Sequence of chain 1.C:
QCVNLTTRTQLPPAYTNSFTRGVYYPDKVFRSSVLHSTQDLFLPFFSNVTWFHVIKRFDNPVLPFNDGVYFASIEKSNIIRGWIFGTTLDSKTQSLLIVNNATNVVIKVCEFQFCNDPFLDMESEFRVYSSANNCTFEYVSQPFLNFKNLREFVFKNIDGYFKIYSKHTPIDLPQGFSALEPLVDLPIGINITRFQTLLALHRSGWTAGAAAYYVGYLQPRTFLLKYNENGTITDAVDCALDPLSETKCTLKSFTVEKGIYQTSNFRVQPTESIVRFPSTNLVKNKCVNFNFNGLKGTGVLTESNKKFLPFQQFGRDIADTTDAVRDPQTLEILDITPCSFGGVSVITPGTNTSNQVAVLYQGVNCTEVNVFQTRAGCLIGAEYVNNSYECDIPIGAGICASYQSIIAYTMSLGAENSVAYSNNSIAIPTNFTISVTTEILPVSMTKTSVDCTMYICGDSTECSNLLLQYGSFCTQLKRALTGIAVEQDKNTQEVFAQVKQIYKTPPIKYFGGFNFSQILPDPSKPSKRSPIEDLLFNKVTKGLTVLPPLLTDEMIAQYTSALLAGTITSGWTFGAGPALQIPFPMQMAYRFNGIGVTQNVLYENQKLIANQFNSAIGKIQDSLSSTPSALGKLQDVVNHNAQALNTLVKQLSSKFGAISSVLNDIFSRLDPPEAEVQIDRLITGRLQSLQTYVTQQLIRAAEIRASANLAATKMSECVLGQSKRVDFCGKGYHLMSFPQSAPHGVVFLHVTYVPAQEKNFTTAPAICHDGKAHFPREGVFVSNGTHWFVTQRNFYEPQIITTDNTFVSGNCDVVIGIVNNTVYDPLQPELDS

The small molecule below binds the protein below.
Small molecule (SMILES): CC(=O)N[C@@H]1[C@@H](O)[C@H](O)[C@@H](CO)O[C@H]1O

Sequence of chain 1.B:
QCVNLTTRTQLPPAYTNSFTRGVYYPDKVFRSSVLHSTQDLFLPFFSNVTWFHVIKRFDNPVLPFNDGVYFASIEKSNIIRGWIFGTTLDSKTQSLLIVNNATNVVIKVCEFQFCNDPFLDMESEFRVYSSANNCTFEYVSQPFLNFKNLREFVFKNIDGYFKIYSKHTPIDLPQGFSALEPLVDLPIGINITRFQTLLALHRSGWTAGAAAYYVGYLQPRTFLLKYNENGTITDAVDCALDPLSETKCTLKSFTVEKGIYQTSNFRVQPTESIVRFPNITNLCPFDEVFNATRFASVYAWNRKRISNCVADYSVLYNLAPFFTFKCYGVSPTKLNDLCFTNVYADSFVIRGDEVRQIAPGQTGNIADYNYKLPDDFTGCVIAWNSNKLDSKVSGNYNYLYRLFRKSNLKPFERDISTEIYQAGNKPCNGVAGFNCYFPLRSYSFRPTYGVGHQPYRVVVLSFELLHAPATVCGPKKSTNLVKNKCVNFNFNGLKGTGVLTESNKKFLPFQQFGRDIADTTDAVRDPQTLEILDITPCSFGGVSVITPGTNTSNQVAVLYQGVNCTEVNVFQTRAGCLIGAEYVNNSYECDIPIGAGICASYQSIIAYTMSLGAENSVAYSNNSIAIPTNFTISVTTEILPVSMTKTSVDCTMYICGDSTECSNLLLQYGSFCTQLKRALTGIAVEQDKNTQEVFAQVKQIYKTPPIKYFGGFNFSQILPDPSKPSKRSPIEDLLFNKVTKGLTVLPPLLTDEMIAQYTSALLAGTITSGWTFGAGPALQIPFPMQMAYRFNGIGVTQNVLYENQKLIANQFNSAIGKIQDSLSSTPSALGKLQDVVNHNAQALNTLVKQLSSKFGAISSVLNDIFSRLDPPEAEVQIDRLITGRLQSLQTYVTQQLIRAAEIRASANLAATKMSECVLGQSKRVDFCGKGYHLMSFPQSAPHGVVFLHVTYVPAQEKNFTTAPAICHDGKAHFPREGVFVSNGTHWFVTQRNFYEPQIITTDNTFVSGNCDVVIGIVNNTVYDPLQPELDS

Binding-site contacts:
Ligand atom C8 contacts residue GLY1128 of chain 1.B at 3.8 Å.
Ligand atom C4 contacts residue ASN706 of chain 1.B at 4.2 Å.
Ligand atom O7 contacts residue ASN706 of chain 1.B at 3.2 Å (h-bond).
Ligand atom O5 contacts residue ASN706 of chain 1.B at 2.4 Å (h-bond).
Ligand atom C8 contacts residue ASN706 of chain 1.B at 4.4 Å.
Ligand atom C3 contacts residue ASN706 of chain 1.B at 3.8 Å.
Ligand atom C8 contacts residue ILE1127 of chain 1.B at 3.9 Å (hydrophobic).
Ligand atom C7 contacts residue ASN706 of chain 1.B at 3.2 Å.
Ligand atom C5 contacts residue ASN706 of chain 1.B at 3.7 Å.
Ligand atom N2 contacts residue ASN706 of chain 1.B at 2.9 Å (h-bond).
Ligand atom O7 contacts residue TYR793 of chain 1.C at 4.1 Å.
Ligand atom C1 contacts residue ASN706 of chain 1.B at 1.4 Å.
Ligand atom C2 contacts residue ASN706 of chain 1.B at 2.4 Å.